Binding-site contacts:
Ligand atom C2 contacts residue ASN42 of chain 1.A at 2.6 Å.
Ligand atom O6 contacts residue SER71 of chain 1.A at 4.2 Å.
Ligand atom C5 contacts residue SER71 of chain 1.A at 4.4 Å.
Ligand atom C6 contacts residue SER71 of chain 1.A at 4.2 Å.
Ligand atom N2 contacts residue ASN42 of chain 1.A at 3.1 Å (h-bond).
Ligand atom C4 contacts residue ASN42 of chain 1.A at 4.4 Å.
Ligand atom C5 contacts residue ASN72 of chain 1.A at 4.2 Å.
Ligand atom C7 contacts residue ASN42 of chain 1.A at 3.3 Å.
Ligand atom O5 contacts residue ASN42 of chain 1.A at 2.5 Å (h-bond).
Ligand atom C1 contacts residue ASN42 of chain 1.A at 1.5 Å.
Ligand atom C5 contacts residue ASN42 of chain 1.A at 3.8 Å.
Ligand atom O7 contacts residue ASN42 of chain 1.A at 2.9 Å (h-bond).
Ligand atom O5 contacts residue SER71 of chain 1.A at 4.2 Å.
Ligand atom C3 contacts residue ASN42 of chain 1.A at 3.9 Å.

Sequence of chain 1.A:
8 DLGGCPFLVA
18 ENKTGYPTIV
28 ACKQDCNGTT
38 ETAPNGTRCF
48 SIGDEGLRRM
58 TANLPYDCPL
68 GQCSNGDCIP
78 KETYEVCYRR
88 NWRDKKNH

The protein below binds the small molecule below.
Small molecule (SMILES): CC(=O)N[C@@H]1[C@@H](O)[C@H](O)[C@@H](CO)O[C@H]1O